A small-molecule ligand and the protein it binds are described below.
Small molecule (SMILES): CC(=O)N[C@@H]1[C@@H](O)[C@H](O[C@@H]2O[C@H](CO[C@]3(C(=O)O)C[C@H](O)[C@@H](NC(C)=O)[C@H]([C@H](O)[C@H](O)CO)O3)[C@H](O)[C@H](O)[C@H]2O)[C@@H](CO)O[C@H]1O

Binding-site contacts:
Ligand atom N5 contacts residue PRO231 of chain 4.B at 2.6 Å (h-bond).
Ligand atom O4 contacts residue ASN275 of chain 4.A at 2.8 Å (h-bond).
Ligand atom C7 contacts residue ASN180 of chain 4.B at 3.5 Å.
Ligand atom O7 contacts residue PRO274 of chain 4.A at 3.5 Å.
Ligand atom C1 contacts residue ARG104 of chain 4.B at 3.4 Å.
Ligand atom C4 contacts residue ASP91 of chain 4.B at 3.4 Å.
Ligand atom O4 contacts residue ASP232 of chain 4.B at 2.9 Å (salt-bridge).
Ligand atom O6 contacts residue PRO274 of chain 4.A at 3.8 Å.
Ligand atom O10 contacts residue ASN275 of chain 4.A at 2.7 Å (h-bond).
Ligand atom O4 contacts residue ASP91 of chain 4.B at 2.4 Å (salt-bridge).
Ligand atom C10 contacts residue ASN275 of chain 4.A at 3.2 Å.
Ligand atom C3 contacts residue ARG104 of chain 4.B at 3.8 Å.
Ligand atom O6 contacts residue ASP91 of chain 4.B at 3.2 Å.
Ligand atom C4 contacts residue PRO231 of chain 4.B at 3.4 Å (hydrophobic).
Ligand atom O3 contacts residue GLY282 of chain 4.A at 3.3 Å.
Ligand atom O1B contacts residue ARG104 of chain 4.B at 2.4 Å (salt-bridge).
Ligand atom O1B contacts residue ASP91 of chain 4.B at 3.8 Å.
Ligand atom C3 contacts residue ARG95 of chain 4.B at 3.8 Å.
Ligand atom C10 contacts residue ASP232 of chain 4.B at 3.6 Å.
Ligand atom C5 contacts residue PRO231 of chain 4.B at 3.4 Å (hydrophobic).
Ligand atom O7 contacts residue LYS270 of chain 4.A at 3.4 Å (salt-bridge).
Ligand atom C4 contacts residue ARG104 of chain 4.B at 3.7 Å.
Ligand atom O4 contacts residue ARG95 of chain 4.B at 3.3 Å (salt-bridge).
Ligand atom C8 contacts residue ASN180 of chain 4.B at 3.0 Å.
Ligand atom C11 contacts residue PRO231 of chain 4.B at 3.5 Å (hydrophobic).
Ligand atom C6 contacts residue PRO231 of chain 4.B at 3.8 Å (hydrophobic).
Ligand atom O3 contacts residue PRO274 of chain 4.A at 3.6 Å.
Ligand atom C5 contacts residue ASN275 of chain 4.A at 3.5 Å.
Ligand atom O7 contacts residue ASN180 of chain 4.B at 3.2 Å (h-bond).
Ligand atom O10 contacts residue LYS270 of chain 4.A at 3.0 Å (salt-bridge).
Ligand atom C10 contacts residue LYS270 of chain 4.A at 3.6 Å.
Ligand atom C11 contacts residue ASP232 of chain 4.B at 3.4 Å.
Ligand atom C10 contacts residue PRO231 of chain 4.B at 3.5 Å (hydrophobic).
Ligand atom C4 contacts residue ASP232 of chain 4.B at 3.5 Å.
Ligand atom C4 contacts residue ASN275 of chain 4.A at 3.7 Å.
Ligand atom C11 contacts residue GLY234 of chain 4.B at 3.7 Å.
Ligand atom N5 contacts residue ASN275 of chain 4.A at 3.5 Å (h-bond).
Ligand atom C11 contacts residue ILE233 of chain 4.B at 3.5 Å (hydrophobic).
Ligand atom C3 contacts residue PRO274 of chain 4.A at 3.7 Å (hydrophobic).
Ligand atom C4 contacts residue PRO274 of chain 4.A at 3.8 Å (hydrophobic).

Sequence of chain 4.A:
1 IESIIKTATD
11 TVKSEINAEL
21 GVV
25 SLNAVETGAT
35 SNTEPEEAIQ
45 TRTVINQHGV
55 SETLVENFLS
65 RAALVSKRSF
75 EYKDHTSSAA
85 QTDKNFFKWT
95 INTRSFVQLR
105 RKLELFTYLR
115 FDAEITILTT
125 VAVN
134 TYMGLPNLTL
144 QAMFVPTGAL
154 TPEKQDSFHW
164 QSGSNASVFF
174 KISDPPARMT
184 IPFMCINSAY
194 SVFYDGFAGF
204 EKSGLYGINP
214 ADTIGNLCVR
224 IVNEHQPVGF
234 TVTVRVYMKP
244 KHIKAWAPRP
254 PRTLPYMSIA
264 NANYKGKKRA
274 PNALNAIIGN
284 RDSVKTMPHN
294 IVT

Sequence of chain 4.B:
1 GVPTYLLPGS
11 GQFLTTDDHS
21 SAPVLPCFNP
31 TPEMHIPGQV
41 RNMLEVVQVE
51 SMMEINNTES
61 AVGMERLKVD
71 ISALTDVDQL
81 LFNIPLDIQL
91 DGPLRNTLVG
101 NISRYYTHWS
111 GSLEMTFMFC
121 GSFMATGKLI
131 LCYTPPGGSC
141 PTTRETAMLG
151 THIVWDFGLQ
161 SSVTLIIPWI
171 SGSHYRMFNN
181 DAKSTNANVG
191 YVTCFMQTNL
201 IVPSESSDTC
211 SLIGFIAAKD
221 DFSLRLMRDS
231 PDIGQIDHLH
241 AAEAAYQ